Sequence of chain 1.C:
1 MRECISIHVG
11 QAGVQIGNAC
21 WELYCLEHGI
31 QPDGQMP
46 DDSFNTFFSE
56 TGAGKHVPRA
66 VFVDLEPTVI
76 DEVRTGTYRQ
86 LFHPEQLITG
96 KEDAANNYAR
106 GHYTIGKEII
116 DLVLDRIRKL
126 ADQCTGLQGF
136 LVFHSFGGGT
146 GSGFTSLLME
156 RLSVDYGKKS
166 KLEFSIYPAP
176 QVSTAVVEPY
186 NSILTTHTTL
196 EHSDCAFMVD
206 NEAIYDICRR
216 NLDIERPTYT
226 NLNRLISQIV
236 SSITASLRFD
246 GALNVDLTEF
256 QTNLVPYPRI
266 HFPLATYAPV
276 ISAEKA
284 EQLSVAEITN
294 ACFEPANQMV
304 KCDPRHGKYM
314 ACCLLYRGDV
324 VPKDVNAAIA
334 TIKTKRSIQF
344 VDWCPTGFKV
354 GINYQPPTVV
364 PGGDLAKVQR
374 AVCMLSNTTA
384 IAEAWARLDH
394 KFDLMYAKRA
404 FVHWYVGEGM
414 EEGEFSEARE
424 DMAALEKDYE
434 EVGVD

Sequence of chain 1.D:
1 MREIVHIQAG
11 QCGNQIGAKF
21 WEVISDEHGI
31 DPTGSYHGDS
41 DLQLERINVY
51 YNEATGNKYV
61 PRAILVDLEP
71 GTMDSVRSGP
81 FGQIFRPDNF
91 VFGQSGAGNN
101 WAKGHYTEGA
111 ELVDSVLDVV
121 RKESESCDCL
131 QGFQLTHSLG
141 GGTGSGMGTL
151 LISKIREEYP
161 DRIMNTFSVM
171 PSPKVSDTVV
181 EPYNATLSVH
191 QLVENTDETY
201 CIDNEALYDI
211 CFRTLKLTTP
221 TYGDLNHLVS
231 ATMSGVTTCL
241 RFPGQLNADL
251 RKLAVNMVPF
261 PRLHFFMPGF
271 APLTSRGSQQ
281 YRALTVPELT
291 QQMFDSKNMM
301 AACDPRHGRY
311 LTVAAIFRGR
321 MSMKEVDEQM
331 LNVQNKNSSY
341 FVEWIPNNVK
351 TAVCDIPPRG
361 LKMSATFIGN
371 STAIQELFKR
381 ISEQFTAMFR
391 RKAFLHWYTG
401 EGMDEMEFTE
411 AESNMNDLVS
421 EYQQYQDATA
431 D

Binding-site contacts:
Ligand atom C10 contacts residue ALA314 of chain 1.D at 3.8 Å (hydrophobic).
Ligand atom C20 contacts residue LYS350 of chain 1.D at 3.6 Å.
Ligand atom C26 contacts residue THR179 of chain 1.C at 3.4 Å.
Ligand atom C19 contacts residue LYS350 of chain 1.D at 3.4 Å.
Ligand atom O21 contacts residue VAL181 of chain 1.C at 2.9 Å (h-bond).
Ligand atom C10 contacts residue ILE368 of chain 1.D at 3.5 Å (hydrophobic).
Ligand atom O06 contacts residue VAL236 of chain 1.D at 3.2 Å (h-bond).
Ligand atom C07 contacts residue VAL236 of chain 1.D at 3.1 Å (hydrophobic).
Ligand atom F29 contacts residue LYS252 of chain 1.D at 3.2 Å.
Ligand atom C20 contacts residue ASN256 of chain 1.D at 3.5 Å.
Ligand atom C23 contacts residue ASN348 of chain 1.D at 3.5 Å.
Ligand atom C03 contacts residue ALA248 of chain 1.D at 3.6 Å (hydrophobic).
Ligand atom O09 contacts residue CYS239 of chain 1.D at 3.8 Å.
Ligand atom C03 contacts residue LEU253 of chain 1.D at 3.8 Å (hydrophobic).
Ligand atom C19 contacts residue ASN256 of chain 1.D at 3.4 Å.
Ligand atom F29 contacts residue LEU246 of chain 1.D at 3.6 Å.
Ligand atom C14 contacts residue LEU246 of chain 1.D at 3.7 Å (hydrophobic).
Ligand atom O01 contacts residue ASP249 of chain 1.D at 3.1 Å (salt-bridge).
Ligand atom C17 contacts residue ASN256 of chain 1.D at 3.5 Å.
Ligand atom C04 contacts residue LEU253 of chain 1.D at 3.5 Å (hydrophobic).
Ligand atom C27 contacts residue ASN101 of chain 1.C at 3.7 Å.
Ligand atom C24 contacts residue LYS350 of chain 1.D at 3.7 Å.
Ligand atom C19 contacts residue THR179 of chain 1.C at 3.3 Å.
Ligand atom C07 contacts residue LEU240 of chain 1.D at 3.5 Å (hydrophobic).
Ligand atom C02 contacts residue ALA248 of chain 1.D at 3.5 Å (hydrophobic).
Ligand atom C22 contacts residue ASN256 of chain 1.D at 3.6 Å.
Ligand atom C25 contacts residue ASN256 of chain 1.D at 3.5 Å.
Ligand atom C18 contacts residue ASN256 of chain 1.D at 3.4 Å.
Ligand atom C24 contacts residue MET257 of chain 1.D at 3.8 Å (hydrophobic).
Ligand atom O21 contacts residue ALA180 of chain 1.C at 3.6 Å.
Ligand atom C24 contacts residue ASN256 of chain 1.D at 3.6 Å.
Ligand atom C05 contacts residue LEU253 of chain 1.D at 3.8 Å (hydrophobic).
Ligand atom C22 contacts residue LYS350 of chain 1.D at 3.6 Å.
Ligand atom O01 contacts residue ALA248 of chain 1.D at 3.1 Å.
Ligand atom C28 contacts residue LYS252 of chain 1.D at 3.6 Å.
Ligand atom O01 contacts residue LEU253 of chain 1.D at 3.5 Å (h-bond).
Ligand atom C13 contacts residue LYS350 of chain 1.D at 3.8 Å.
Ligand atom C26 contacts residue ASN256 of chain 1.D at 3.3 Å.
Ligand atom F29 contacts residue ALA248 of chain 1.D at 3.4 Å.
Ligand atom C04 contacts residue ALA248 of chain 1.D at 3.7 Å (hydrophobic).

The protein below binds the small molecule below.
Small molecule (SMILES): COc1cc(C(=O)c2nc(-c3ccc(C)c(O)c3)ccc2F)cc(OC)c1OC